Sequence of chain 1.A:
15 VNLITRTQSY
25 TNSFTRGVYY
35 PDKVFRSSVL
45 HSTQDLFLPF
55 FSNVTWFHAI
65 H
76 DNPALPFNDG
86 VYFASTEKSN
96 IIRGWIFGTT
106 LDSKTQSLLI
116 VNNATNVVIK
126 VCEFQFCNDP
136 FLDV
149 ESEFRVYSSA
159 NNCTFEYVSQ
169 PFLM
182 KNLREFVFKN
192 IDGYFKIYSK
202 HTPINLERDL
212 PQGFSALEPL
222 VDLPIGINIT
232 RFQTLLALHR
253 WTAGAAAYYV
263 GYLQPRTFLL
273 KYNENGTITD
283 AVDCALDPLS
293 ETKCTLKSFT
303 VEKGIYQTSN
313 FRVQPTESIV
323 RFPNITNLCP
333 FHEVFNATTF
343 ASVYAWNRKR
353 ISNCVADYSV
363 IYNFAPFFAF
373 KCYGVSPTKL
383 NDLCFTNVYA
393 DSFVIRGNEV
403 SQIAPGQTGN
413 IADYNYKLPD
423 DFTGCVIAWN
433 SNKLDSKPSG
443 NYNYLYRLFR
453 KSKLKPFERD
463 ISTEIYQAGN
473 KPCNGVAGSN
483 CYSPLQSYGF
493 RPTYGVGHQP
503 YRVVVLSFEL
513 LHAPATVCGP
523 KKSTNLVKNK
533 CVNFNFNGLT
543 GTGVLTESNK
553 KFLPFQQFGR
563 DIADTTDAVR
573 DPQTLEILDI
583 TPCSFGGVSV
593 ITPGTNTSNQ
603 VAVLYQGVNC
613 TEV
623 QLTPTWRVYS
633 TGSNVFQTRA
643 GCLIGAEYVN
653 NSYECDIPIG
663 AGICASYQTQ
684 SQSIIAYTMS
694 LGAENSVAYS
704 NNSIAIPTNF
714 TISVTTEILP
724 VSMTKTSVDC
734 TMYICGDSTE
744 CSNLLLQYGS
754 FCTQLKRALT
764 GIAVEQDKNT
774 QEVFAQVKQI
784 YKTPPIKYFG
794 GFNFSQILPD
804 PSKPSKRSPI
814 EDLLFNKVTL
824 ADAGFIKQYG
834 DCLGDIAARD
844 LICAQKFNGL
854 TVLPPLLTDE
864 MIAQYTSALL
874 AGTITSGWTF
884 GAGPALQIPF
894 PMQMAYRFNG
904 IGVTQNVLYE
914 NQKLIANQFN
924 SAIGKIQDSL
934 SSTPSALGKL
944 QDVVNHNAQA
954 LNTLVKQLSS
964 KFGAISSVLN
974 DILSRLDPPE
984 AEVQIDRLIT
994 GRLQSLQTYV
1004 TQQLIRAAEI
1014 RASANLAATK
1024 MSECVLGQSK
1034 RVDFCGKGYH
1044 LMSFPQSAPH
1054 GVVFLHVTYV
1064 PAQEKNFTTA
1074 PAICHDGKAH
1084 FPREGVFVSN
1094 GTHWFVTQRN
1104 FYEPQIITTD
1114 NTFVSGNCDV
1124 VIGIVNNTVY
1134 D

Binding-site contacts:
Ligand atom C7 contacts residue ASN229 of chain 1.B at 3.6 Å.
Ligand atom C7 contacts residue SER454 of chain 1.A at 4.2 Å.
Ligand atom O3 contacts residue SER454 of chain 1.A at 2.6 Å (h-bond).
Ligand atom N2 contacts residue SER454 of chain 1.A at 3.7 Å.
Ligand atom C3 contacts residue ASN229 of chain 1.B at 3.8 Å.
Ligand atom C2 contacts residue SER454 of chain 1.A at 4.2 Å.
Ligand atom C8 contacts residue LYS457 of chain 1.A at 3.7 Å.
Ligand atom O5 contacts residue THR231 of chain 1.B at 3.6 Å.
Ligand atom C1 contacts residue ASN229 of chain 1.B at 1.4 Å.
Ligand atom C5 contacts residue ASN229 of chain 1.B at 3.7 Å.
Ligand atom O7 contacts residue ASN229 of chain 1.B at 3.8 Å.
Ligand atom O6 contacts residue THR104 of chain 1.B at 4.3 Å.
Ligand atom O5 contacts residue THR104 of chain 1.B at 3.5 Å (h-bond).
Ligand atom C8 contacts residue SER454 of chain 1.A at 4.5 Å.
Ligand atom C5 contacts residue THR231 of chain 1.B at 3.8 Å.
Ligand atom C1 contacts residue THR231 of chain 1.B at 4.3 Å.
Ligand atom C8 contacts residue GLU460 of chain 1.A at 4.1 Å.
Ligand atom O7 contacts residue LYS457 of chain 1.A at 4.5 Å.
Ligand atom C4 contacts residue ASN229 of chain 1.B at 4.2 Å.
Ligand atom C8 contacts residue LYS455 of chain 1.A at 3.7 Å.
Ligand atom C6 contacts residue THR231 of chain 1.B at 3.6 Å.
Ligand atom C2 contacts residue ASN229 of chain 1.B at 2.5 Å.
Ligand atom C3 contacts residue SER454 of chain 1.A at 3.9 Å.
Ligand atom N2 contacts residue ARG452 of chain 1.A at 4.0 Å.
Ligand atom N2 contacts residue ASN229 of chain 1.B at 2.9 Å (h-bond).
Ligand atom C6 contacts residue THR104 of chain 1.B at 3.7 Å.
Ligand atom N2 contacts residue GLU460 of chain 1.A at 4.4 Å.
Ligand atom C5 contacts residue THR104 of chain 1.B at 4.3 Å.
Ligand atom O5 contacts residue ASN229 of chain 1.B at 2.4 Å (h-bond).

Sequence of chain 1.B:
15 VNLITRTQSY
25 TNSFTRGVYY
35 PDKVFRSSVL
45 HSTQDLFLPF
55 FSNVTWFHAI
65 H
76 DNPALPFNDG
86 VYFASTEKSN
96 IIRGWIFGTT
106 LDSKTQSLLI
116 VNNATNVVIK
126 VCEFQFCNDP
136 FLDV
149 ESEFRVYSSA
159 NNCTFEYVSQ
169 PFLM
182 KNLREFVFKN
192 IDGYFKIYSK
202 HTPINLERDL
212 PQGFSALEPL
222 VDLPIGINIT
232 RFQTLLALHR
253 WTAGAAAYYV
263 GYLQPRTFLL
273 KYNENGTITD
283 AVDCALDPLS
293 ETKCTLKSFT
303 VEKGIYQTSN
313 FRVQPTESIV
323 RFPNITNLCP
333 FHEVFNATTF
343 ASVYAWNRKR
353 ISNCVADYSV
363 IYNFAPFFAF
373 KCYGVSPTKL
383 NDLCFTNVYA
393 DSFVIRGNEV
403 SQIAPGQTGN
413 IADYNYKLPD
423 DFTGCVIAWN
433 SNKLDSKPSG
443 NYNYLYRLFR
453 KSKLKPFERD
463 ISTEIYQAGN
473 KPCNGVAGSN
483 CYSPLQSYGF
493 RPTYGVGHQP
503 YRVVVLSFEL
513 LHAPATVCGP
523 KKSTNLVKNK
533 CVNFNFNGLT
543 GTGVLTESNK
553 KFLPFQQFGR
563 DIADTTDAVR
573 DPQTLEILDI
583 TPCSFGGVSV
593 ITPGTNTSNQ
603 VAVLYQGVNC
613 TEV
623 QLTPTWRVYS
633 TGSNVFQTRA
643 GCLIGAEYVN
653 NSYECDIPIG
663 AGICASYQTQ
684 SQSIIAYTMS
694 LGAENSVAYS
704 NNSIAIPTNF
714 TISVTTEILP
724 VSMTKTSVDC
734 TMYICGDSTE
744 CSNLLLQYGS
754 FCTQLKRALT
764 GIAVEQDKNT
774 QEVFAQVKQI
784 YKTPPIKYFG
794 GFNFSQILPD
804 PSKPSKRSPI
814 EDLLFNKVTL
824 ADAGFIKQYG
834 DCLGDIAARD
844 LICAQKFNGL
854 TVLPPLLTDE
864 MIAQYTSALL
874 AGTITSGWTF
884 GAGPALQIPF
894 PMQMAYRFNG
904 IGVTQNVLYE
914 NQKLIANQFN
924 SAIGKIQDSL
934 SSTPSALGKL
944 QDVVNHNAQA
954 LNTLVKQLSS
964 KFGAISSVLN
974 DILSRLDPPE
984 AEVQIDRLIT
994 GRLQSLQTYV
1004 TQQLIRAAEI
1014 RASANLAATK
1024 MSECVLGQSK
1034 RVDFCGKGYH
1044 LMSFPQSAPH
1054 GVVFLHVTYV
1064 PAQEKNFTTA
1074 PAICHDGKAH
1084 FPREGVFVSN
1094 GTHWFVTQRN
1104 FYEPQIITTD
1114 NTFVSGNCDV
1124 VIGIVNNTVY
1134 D

The protein below binds the small molecule below.
Small molecule (SMILES): CC(=O)N[C@@H]1[C@@H](O)[C@H](O)[C@@H](CO)O[C@H]1O